Sequence of chain 1.C:
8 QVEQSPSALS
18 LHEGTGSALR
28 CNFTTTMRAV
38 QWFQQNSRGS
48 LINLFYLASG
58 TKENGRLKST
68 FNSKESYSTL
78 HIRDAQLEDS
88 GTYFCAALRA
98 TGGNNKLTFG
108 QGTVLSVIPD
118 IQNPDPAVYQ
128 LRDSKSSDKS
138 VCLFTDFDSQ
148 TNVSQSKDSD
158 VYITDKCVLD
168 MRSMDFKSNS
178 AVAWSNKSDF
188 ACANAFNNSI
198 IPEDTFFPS

Binding-site contacts:
Ligand atom O contacts residue GLN58 of chain 1.D at 3.2 Å (h-bond).
Ligand atom CG contacts residue GLN58 of chain 1.D at 3.6 Å.
Ligand atom CG1 contacts residue ASN101 of chain 1.C at 3.6 Å.
Ligand atom CB contacts residue VAL55 of chain 1.D at 3.4 Å (hydrophobic).
Ligand atom CB contacts residue LEU56 of chain 1.D at 3.8 Å (hydrophobic).
Ligand atom CG2 contacts residue PHE46 of chain 1.D at 4.0 Å (hydrophobic).
Ligand atom CG1 contacts residue GLN57 of chain 1.D at 3.6 Å.
Ligand atom N contacts residue VAL55 of chain 1.D at 3.9 Å.
Ligand atom C contacts residue LEU56 of chain 1.D at 3.7 Å (hydrophobic).
Ligand atom CG1 contacts residue GLN58 of chain 1.D at 3.8 Å.
Ligand atom CA contacts residue GLN58 of chain 1.D at 3.2 Å.
Ligand atom O contacts residue GLN57 of chain 1.D at 3.4 Å.
Ligand atom CB contacts residue ASN101 of chain 1.C at 3.2 Å.
Ligand atom CG2 contacts residue GLU63 of chain 1.D at 3.6 Å.
Ligand atom O contacts residue ILE59 of chain 1.D at 3.6 Å.
Ligand atom CG2 contacts residue LEU63 of chain 1.A at 3.6 Å (hydrophobic).
Ligand atom CD2 contacts residue GLN58 of chain 1.D at 3.7 Å.
Ligand atom CG contacts residue GLN60 of chain 1.A at 3.9 Å.
Ligand atom O contacts residue ASN101 of chain 1.C at 3.4 Å (h-bond).
Ligand atom N contacts residue LEU56 of chain 1.D at 3.0 Å (h-bond).
Ligand atom CG2 contacts residue ASN101 of chain 1.C at 3.6 Å.
Ligand atom CG1 contacts residue ASP60 of chain 1.D at 3.8 Å.
Ligand atom CD contacts residue GLN60 of chain 1.A at 3.7 Å.
Ligand atom O contacts residue ILE59 of chain 1.D at 3.7 Å.
Ligand atom CA contacts residue LEU56 of chain 1.D at 3.8 Å (hydrophobic).
Ligand atom CZ contacts residue GLU63 of chain 1.D at 3.3 Å.
Ligand atom CZ contacts residue GLN58 of chain 1.D at 3.4 Å.
Ligand atom CG2 contacts residue GLN58 of chain 1.D at 3.5 Å.
Ligand atom C contacts residue GLN58 of chain 1.D at 3.5 Å.
Ligand atom CE1 contacts residue GLU63 of chain 1.D at 3.1 Å.
Ligand atom N contacts residue GLN58 of chain 1.D at 2.9 Å (h-bond).
Ligand atom CA contacts residue LEU56 of chain 1.D at 3.6 Å (hydrophobic).
Ligand atom CD contacts residue ASN101 of chain 1.C at 3.7 Å.
Ligand atom CE1 contacts residue GLN58 of chain 1.D at 3.3 Å.
Ligand atom OH contacts residue GLU63 of chain 1.D at 2.6 Å (salt-bridge).
Ligand atom CB contacts residue LEU56 of chain 1.D at 3.8 Å (hydrophobic).
Ligand atom CE2 contacts residue GLN58 of chain 1.D at 3.7 Å.
Ligand atom CD1 contacts residue GLN58 of chain 1.D at 3.3 Å.
Ligand atom CA contacts residue VAL55 of chain 1.D at 3.5 Å (hydrophobic).
Ligand atom O contacts residue LEU56 of chain 1.D at 3.8 Å.

Sequence of chain 1.A:
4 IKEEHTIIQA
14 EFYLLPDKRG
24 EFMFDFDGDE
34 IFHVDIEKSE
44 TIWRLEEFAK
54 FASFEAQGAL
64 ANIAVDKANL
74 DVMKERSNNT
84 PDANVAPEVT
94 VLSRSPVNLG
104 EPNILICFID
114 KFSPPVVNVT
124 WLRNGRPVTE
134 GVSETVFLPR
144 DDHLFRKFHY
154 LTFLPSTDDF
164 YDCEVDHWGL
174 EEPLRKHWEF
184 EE

The protein below binds the small molecule below.
Small molecule (SMILES): CC(C)[C@H](NC(=O)[C@@H](NC(=O)[C@@H](N)Cc1ccc(O)cc1)C(C)C)C(=O)N[C@H](C(=O)N1CCC[C@H]1C(=O)N[C@H](C=O)CC(=O)O)C(C)C

Sequence of chain 1.D:
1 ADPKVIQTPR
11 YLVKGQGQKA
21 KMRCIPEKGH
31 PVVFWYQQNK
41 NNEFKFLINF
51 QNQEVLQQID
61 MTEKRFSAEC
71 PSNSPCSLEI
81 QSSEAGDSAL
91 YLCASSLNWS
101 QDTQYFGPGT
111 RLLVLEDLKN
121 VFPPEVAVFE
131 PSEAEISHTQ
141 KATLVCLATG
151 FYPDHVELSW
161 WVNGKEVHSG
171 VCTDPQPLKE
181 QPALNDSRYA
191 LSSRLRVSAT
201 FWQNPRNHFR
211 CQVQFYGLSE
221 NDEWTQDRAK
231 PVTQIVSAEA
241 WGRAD